Binding-site contacts:
Ligand atom C1 contacts residue TRP135 of chain 1.A at 1.5 Å (hydrophobic).
Ligand atom O6 contacts residue ALA101 of chain 1.B at 4.3 Å.
Ligand atom C1 contacts residue ARG148 of chain 1.A at 4.0 Å.
Ligand atom O5 contacts residue ARG148 of chain 1.A at 3.5 Å (salt-bridge).
Ligand atom O6 contacts residue TRP135 of chain 1.A at 4.3 Å.
Ligand atom O6 contacts residue ARG148 of chain 1.A at 3.5 Å (salt-bridge).
Ligand atom O2 contacts residue THR134 of chain 1.A at 3.3 Å.
Ligand atom C5 contacts residue ARG148 of chain 1.A at 4.5 Å.
Ligand atom C2 contacts residue THR134 of chain 1.A at 4.4 Å.
Ligand atom C2 contacts residue TRP135 of chain 1.A at 2.5 Å (hydrophobic).
Ligand atom O2 contacts residue TRP135 of chain 1.A at 3.0 Å.
Ligand atom C6 contacts residue TRP135 of chain 1.A at 4.4 Å (hydrophobic).
Ligand atom C5 contacts residue TRP135 of chain 1.A at 3.8 Å (hydrophobic).
Ligand atom C3 contacts residue TRP135 of chain 1.A at 3.9 Å (hydrophobic).
Ligand atom C3 contacts residue THR134 of chain 1.A at 4.4 Å.
Ligand atom C4 contacts residue TRP135 of chain 1.A at 4.3 Å (hydrophobic).
Ligand atom O5 contacts residue TRP135 of chain 1.A at 2.4 Å.
Ligand atom O2 contacts residue SER133 of chain 1.A at 3.9 Å.
Ligand atom O3 contacts residue THR134 of chain 1.A at 3.2 Å (h-bond).

Sequence of chain 1.A:
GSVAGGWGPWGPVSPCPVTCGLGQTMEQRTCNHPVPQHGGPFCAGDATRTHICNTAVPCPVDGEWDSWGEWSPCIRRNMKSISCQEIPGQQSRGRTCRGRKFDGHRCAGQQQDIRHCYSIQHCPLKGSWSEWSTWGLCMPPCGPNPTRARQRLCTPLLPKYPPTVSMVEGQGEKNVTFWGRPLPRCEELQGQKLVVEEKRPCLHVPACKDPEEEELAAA

A protein and the small-molecule ligand that binds it are described below.
Small molecule (SMILES): OC[C@H]1O[C@H](O)[C@@H](O)[C@@H](O)[C@@H]1O

Sequence of chain 1.B:
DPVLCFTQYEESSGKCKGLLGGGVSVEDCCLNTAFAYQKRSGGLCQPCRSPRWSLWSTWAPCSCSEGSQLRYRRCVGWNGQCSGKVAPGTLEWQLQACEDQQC